The protein below binds the small molecule below.
Small molecule (SMILES): CC(=O)N[C@@H]1[C@@H](O)[C@H](O)[C@@H](CO)O[C@H]1O

Sequence of chain 1.A:
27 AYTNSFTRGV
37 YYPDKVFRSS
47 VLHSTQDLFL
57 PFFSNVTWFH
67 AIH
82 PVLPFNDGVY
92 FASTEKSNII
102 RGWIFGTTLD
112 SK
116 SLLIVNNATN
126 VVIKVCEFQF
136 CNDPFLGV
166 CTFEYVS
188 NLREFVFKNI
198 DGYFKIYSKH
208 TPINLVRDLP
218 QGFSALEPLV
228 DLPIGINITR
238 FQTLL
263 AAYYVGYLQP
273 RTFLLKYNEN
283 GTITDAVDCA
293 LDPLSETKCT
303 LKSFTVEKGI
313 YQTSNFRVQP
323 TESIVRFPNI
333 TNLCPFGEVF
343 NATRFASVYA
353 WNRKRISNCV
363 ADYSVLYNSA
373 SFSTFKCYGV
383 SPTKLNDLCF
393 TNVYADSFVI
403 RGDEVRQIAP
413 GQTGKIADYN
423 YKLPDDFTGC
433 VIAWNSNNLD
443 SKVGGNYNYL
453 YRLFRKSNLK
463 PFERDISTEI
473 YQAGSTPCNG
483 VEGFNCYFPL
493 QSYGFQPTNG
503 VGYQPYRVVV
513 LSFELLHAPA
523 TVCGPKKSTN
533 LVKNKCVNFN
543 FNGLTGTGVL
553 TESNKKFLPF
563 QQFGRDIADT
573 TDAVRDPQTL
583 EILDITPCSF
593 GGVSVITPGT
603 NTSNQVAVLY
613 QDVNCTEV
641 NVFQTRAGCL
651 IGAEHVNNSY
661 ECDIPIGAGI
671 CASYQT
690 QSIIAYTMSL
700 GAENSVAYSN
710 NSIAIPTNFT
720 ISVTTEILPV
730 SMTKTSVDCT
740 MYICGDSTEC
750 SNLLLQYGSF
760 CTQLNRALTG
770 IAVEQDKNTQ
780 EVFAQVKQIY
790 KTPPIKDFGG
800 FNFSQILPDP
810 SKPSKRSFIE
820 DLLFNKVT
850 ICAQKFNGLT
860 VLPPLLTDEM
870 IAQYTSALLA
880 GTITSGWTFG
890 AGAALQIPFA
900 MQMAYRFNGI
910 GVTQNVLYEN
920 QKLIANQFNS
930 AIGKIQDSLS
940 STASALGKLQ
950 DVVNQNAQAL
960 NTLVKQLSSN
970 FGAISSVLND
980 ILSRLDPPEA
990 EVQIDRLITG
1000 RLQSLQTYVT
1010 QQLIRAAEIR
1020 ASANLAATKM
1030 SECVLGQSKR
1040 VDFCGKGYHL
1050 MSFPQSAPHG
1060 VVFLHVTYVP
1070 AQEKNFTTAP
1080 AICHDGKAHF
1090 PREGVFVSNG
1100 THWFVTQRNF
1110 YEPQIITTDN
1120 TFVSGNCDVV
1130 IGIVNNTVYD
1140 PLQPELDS

Binding-site contacts:
Ligand atom C5 contacts residue ASN282 of chain 1.A at 3.7 Å.
Ligand atom C3 contacts residue ASN282 of chain 1.A at 3.8 Å.
Ligand atom C2 contacts residue ASN282 of chain 1.A at 2.5 Å.
Ligand atom O5 contacts residue ASN282 of chain 1.A at 2.4 Å (h-bond).
Ligand atom C7 contacts residue ASN282 of chain 1.A at 3.2 Å.
Ligand atom C8 contacts residue ASN280 of chain 1.A at 3.6 Å.
Ligand atom N2 contacts residue ASN282 of chain 1.A at 2.9 Å (h-bond).
Ligand atom O7 contacts residue ASN280 of chain 1.A at 4.4 Å.
Ligand atom C1 contacts residue ASN282 of chain 1.A at 1.4 Å.
Ligand atom C8 contacts residue ASN282 of chain 1.A at 4.1 Å.
Ligand atom C4 contacts residue ASN282 of chain 1.A at 4.2 Å.
Ligand atom C7 contacts residue ASN280 of chain 1.A at 4.4 Å.
Ligand atom O7 contacts residue ASN282 of chain 1.A at 3.1 Å (h-bond).